Sequence of chain 3.B:
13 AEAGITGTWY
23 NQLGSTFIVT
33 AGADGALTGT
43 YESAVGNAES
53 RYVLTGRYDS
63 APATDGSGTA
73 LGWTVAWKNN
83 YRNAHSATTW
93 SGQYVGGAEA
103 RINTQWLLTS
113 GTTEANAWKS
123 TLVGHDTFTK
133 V

Sequence of chain 2.A:
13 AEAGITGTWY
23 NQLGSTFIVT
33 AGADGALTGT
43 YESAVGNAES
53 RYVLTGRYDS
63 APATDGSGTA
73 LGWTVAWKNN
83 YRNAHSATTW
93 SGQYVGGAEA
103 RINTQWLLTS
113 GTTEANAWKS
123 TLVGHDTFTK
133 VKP

Binding-site contacts:
Ligand atom N3 contacts residue TYR43 of chain 2.A at 2.7 Å (h-bond).
Ligand atom O12 contacts residue TRP79 of chain 2.A at 3.7 Å.
Ligand atom C10 contacts residue ASN49 of chain 2.A at 4.0 Å.
Ligand atom N2 contacts residue LEU25 of chain 2.A at 4.0 Å.
Ligand atom S1 contacts residue THR90 of chain 2.A at 3.3 Å (h-bond).
Ligand atom N1 contacts residue LEU25 of chain 2.A at 3.7 Å.
Ligand atom N2 contacts residue VAL47 of chain 2.A at 3.6 Å.
Ligand atom C6 contacts residue TRP92 of chain 2.A at 3.8 Å (hydrophobic).
Ligand atom N3 contacts residue ASN23 of chain 2.A at 3.2 Å (h-bond).
Ligand atom N1 contacts residue ASP128 of chain 2.A at 3.0 Å (salt-bridge).
Ligand atom C7 contacts residue VAL47 of chain 2.A at 3.4 Å (hydrophobic).
Ligand atom C3 contacts residue ASP128 of chain 2.A at 4.0 Å.
Ligand atom O12 contacts residue ALA86 of chain 2.A at 3.7 Å.
Ligand atom C8 contacts residue VAL47 of chain 2.A at 3.7 Å (hydrophobic).
Ligand atom C3 contacts residue SER45 of chain 2.A at 3.8 Å.
Ligand atom C9 contacts residue GLY48 of chain 2.A at 3.8 Å.
Ligand atom C2 contacts residue TRP120 of chain 3.B at 3.7 Å (hydrophobic).
Ligand atom C3 contacts residue TYR43 of chain 2.A at 3.5 Å (hydrophobic).
Ligand atom O11 contacts residue ASN49 of chain 2.A at 3.0 Å (h-bond).
Ligand atom N3 contacts residue SER27 of chain 2.A at 2.7 Å (h-bond).
Ligand atom C9 contacts residue VAL47 of chain 2.A at 3.3 Å (hydrophobic).
Ligand atom C4 contacts residue VAL47 of chain 2.A at 3.4 Å (hydrophobic).
Ligand atom O11 contacts residue GLY48 of chain 2.A at 3.4 Å.
Ligand atom S1 contacts residue TRP79 of chain 2.A at 3.7 Å.
Ligand atom N2 contacts residue SER45 of chain 2.A at 2.9 Å (h-bond).
Ligand atom N3 contacts residue SER45 of chain 2.A at 3.8 Å.
Ligand atom C7 contacts residue SER45 of chain 2.A at 3.3 Å.
Ligand atom N1 contacts residue TYR43 of chain 2.A at 3.9 Å.
Ligand atom C3 contacts residue SER27 of chain 2.A at 3.7 Å.
Ligand atom C11 contacts residue SER88 of chain 2.A at 3.9 Å.
Ligand atom C11 contacts residue ASN49 of chain 2.A at 3.9 Å.
Ligand atom C9 contacts residue ALA50 of chain 2.A at 3.6 Å (hydrophobic).
Ligand atom C3 contacts residue LEU25 of chain 2.A at 3.7 Å (hydrophobic).
Ligand atom C6 contacts residue TRP108 of chain 2.A at 3.8 Å (hydrophobic).
Ligand atom C10 contacts residue ALA50 of chain 2.A at 3.7 Å (hydrophobic).
Ligand atom O12 contacts residue SER88 of chain 2.A at 2.8 Å (h-bond).
Ligand atom C10 contacts residue TRP79 of chain 2.A at 3.4 Å (hydrophobic).
Ligand atom C5 contacts residue ASP128 of chain 2.A at 3.9 Å.
Ligand atom C3 contacts residue ASN23 of chain 2.A at 3.9 Å.
Ligand atom C9 contacts residue TRP79 of chain 2.A at 3.9 Å (hydrophobic).

This small molecule binds to this protein.
Small molecule (SMILES): N=C1N[C@H]2[C@H](CS[C@H]2CCCCC(=O)O)N1